Sequence of chain 1.A:
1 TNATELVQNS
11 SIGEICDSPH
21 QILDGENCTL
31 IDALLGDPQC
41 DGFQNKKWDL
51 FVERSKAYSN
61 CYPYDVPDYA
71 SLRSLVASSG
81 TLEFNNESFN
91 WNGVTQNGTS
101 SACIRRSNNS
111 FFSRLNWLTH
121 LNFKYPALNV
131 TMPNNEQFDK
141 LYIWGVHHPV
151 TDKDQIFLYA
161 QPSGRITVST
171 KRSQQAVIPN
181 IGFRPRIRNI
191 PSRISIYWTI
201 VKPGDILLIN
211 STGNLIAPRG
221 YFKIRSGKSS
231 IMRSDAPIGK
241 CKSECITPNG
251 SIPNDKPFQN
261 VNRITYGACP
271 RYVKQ

A small-molecule ligand and the protein it binds are described below.
Small molecule (SMILES): CC(=O)N[C@H]1[C@H](O[C@H]2[C@H](O)[C@@H](NC(C)=O)CO[C@@H]2CO[C@@H]2O[C@@H](C)[C@@H](O)[C@@H](O)[C@@H]2O)O[C@H](CO)[C@@H](O[C@@H]2O[C@H](CO)[C@@H](O)[C@H](O[C@H]3O[C@H](CO)[C@@H](O)[C@H](O)[C@@H]3O)[C@@H]2O)[C@@H]1O

Binding-site contacts:
Ligand atom O5 contacts residue ASN27 of chain 1.A at 2.3 Å (h-bond).
Ligand atom C5 contacts residue TYR58 of chain 1.A at 3.6 Å (hydrophobic).
Ligand atom C2 contacts residue ASN27 of chain 1.A at 2.4 Å.
Ligand atom C6 contacts residue TYR58 of chain 1.A at 4.1 Å (hydrophobic).
Ligand atom C3 contacts residue ASN27 of chain 1.A at 3.8 Å.
Ligand atom C6 contacts residue TYR58 of chain 1.A at 4.1 Å (hydrophobic).
Ligand atom C7 contacts residue ASN27 of chain 1.A at 3.4 Å.
Ligand atom C3 contacts residue TYR58 of chain 1.A at 3.6 Å (hydrophobic).
Ligand atom C2 contacts residue TYR58 of chain 1.A at 4.4 Å (hydrophobic).
Ligand atom C1 contacts residue TYR58 of chain 1.A at 4.1 Å (hydrophobic).
Ligand atom C1 contacts residue TYR58 of chain 1.A at 4.3 Å (hydrophobic).
Ligand atom O7 contacts residue ASN27 of chain 1.A at 3.6 Å (h-bond).
Ligand atom C4 contacts residue ASN27 of chain 1.A at 4.2 Å.
Ligand atom C5 contacts residue TYR58 of chain 1.A at 4.3 Å (hydrophobic).
Ligand atom O3 contacts residue TYR58 of chain 1.A at 4.4 Å.
Ligand atom O5 contacts residue TYR58 of chain 1.A at 4.5 Å.
Ligand atom O6 contacts residue TYR58 of chain 1.A at 3.4 Å (h-bond).
Ligand atom C1 contacts residue ASN27 of chain 1.A at 1.4 Å.
Ligand atom N2 contacts residue ASN27 of chain 1.A at 2.9 Å (h-bond).
Ligand atom C5 contacts residue ASN27 of chain 1.A at 3.6 Å.
Ligand atom C4 contacts residue TYR58 of chain 1.A at 3.8 Å (hydrophobic).
Ligand atom O5 contacts residue TYR58 of chain 1.A at 3.4 Å (h-bond).